Binding-site contacts:
Ligand atom O1' contacts residue ARG13 of chain 1.D at 4.3 Å.
Ligand atom O2 contacts residue ASN90 of chain 1.D at 3.0 Å (h-bond).
Ligand atom O4 contacts residue GLN56 of chain 1.D at 3.5 Å.
Ligand atom C2 contacts residue LYS91 of chain 1.D at 3.7 Å.
Ligand atom C6' contacts residue TRP88 of chain 1.D at 4.1 Å (hydrophobic).
Ligand atom C3 contacts residue TRP88 of chain 1.D at 3.5 Å (hydrophobic).
Ligand atom C6 contacts residue HIS57 of chain 1.D at 3.6 Å.
Ligand atom C3 contacts residue ASN90 of chain 1.D at 3.8 Å.
Ligand atom N1' contacts residue TYR12 of chain 1.D at 3.4 Å.
Ligand atom O3 contacts residue TRP88 of chain 1.D at 3.7 Å.
Ligand atom C2' contacts residue GLN56 of chain 1.D at 3.9 Å.
Ligand atom C2 contacts residue ASN90 of chain 1.D at 4.1 Å.
Ligand atom C4 contacts residue GLU51 of chain 1.D at 3.4 Å.
Ligand atom O6 contacts residue GLN56 of chain 1.D at 3.3 Å (h-bond).
Ligand atom C7' contacts residue TYR12 of chain 1.D at 3.5 Å (hydrophobic).
Ligand atom O6 contacts residue TRP88 of chain 1.D at 3.9 Å.
Ligand atom C3' contacts residue GLN56 of chain 1.D at 4.3 Å.
Ligand atom O3 contacts residue GLU51 of chain 1.D at 4.0 Å.
Ligand atom O6 contacts residue GLN61 of chain 1.D at 3.0 Å (h-bond).
Ligand atom C5' contacts residue TYR12 of chain 1.D at 4.3 Å (hydrophobic).
Ligand atom C1B contacts residue TYR12 of chain 1.D at 3.4 Å (hydrophobic).
Ligand atom C3 contacts residue LYS91 of chain 1.D at 3.8 Å.
Ligand atom C6 contacts residue TRP88 of chain 1.D at 3.5 Å (hydrophobic).
Ligand atom O1 contacts residue TRP88 of chain 1.D at 3.8 Å.
Ligand atom C6 contacts residue GLN61 of chain 1.D at 3.9 Å.
Ligand atom C3B contacts residue GLU11 of chain 1.D at 3.6 Å.
Ligand atom O3 contacts residue LYS91 of chain 1.D at 2.9 Å (salt-bridge).
Ligand atom C5 contacts residue TRP88 of chain 1.D at 3.7 Å (hydrophobic).
Ligand atom O5 contacts residue GLN56 of chain 1.D at 3.5 Å (h-bond).
Ligand atom C6 contacts residue GLN56 of chain 1.D at 4.0 Å.
Ligand atom C1 contacts residue GLN56 of chain 1.D at 4.2 Å.
Ligand atom O4 contacts residue LYS91 of chain 1.D at 3.0 Å (salt-bridge).
Ligand atom C4 contacts residue TRP88 of chain 1.D at 3.5 Å (hydrophobic).
Ligand atom O4 contacts residue GLU51 of chain 1.D at 2.6 Å (salt-bridge).
Ligand atom O1' contacts residue TYR12 of chain 1.D at 3.6 Å.
Ligand atom C1B contacts residue GLU11 of chain 1.D at 3.8 Å.
Ligand atom O3 contacts residue ASN90 of chain 1.D at 2.8 Å (h-bond).
Ligand atom O6 contacts residue HIS57 of chain 1.D at 3.6 Å.
Ligand atom C4 contacts residue LYS91 of chain 1.D at 3.9 Å.
Ligand atom C2B contacts residue GLU11 of chain 1.D at 4.2 Å.

The small molecule below binds the protein below.
Small molecule (SMILES): O=C(NCc1ccccc1)c1cccc(O[C@H]2O[C@H](CO)[C@H](O)[C@H](O)[C@H]2O)c1

Sequence of chain 1.D:
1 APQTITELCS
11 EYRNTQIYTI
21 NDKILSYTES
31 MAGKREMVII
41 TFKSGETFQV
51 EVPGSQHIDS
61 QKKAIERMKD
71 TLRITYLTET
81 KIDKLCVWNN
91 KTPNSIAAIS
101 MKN